The small molecule below binds the protein below.
Small molecule (SMILES): N[C@@H](CCC(=O)O)C(=O)O

Binding-site contacts:
Ligand atom CA contacts residue ZN1 of chain 1.F at 4.2 Å.
Ligand atom CB contacts residue ALA113 of chain 1.A at 3.6 Å (hydrophobic).
Ligand atom CG contacts residue TYR157 of chain 1.A at 3.6 Å (hydrophobic).
Ligand atom OXT contacts residue GLU166 of chain 1.A at 2.8 Å (salt-bridge).
Ligand atom C contacts residue HIS142 of chain 1.A at 3.8 Å.
Ligand atom OXT contacts residue HIS146 of chain 1.A at 3.6 Å.
Ligand atom O contacts residue HIS146 of chain 1.A at 3.6 Å (h-bond).
Ligand atom CA contacts residue GLU143 of chain 1.A at 4.3 Å.
Ligand atom N contacts residue ASN112 of chain 1.A at 3.2 Å (h-bond).
Ligand atom OXT contacts residue HIS142 of chain 1.A at 3.5 Å (h-bond).
Ligand atom OXT contacts residue TYR157 of chain 1.A at 3.2 Å (h-bond).
Ligand atom C contacts residue TYR157 of chain 1.A at 4.1 Å (hydrophobic).
Ligand atom CA contacts residue ASN112 of chain 1.A at 4.0 Å.
Ligand atom CB contacts residue ASN112 of chain 1.A at 4.1 Å.
Ligand atom C contacts residue ZN1 of chain 1.F at 2.7 Å.
Ligand atom CA contacts residue PHQ1 of chain 1.G at 2.5 Å.
Ligand atom N contacts residue GLU143 of chain 1.A at 3.7 Å.
Ligand atom CG contacts residue HIS231 of chain 1.A at 4.3 Å.
Ligand atom C contacts residue HIS231 of chain 1.A at 3.7 Å.
Ligand atom C contacts residue ALA113 of chain 1.A at 4.3 Å (hydrophobic).
Ligand atom C contacts residue GLU166 of chain 1.A at 3.9 Å.
Ligand atom O contacts residue ZN1 of chain 1.F at 2.7 Å.
Ligand atom CA contacts residue HIS231 of chain 1.A at 3.9 Å.
Ligand atom OXT contacts residue HIS231 of chain 1.A at 2.8 Å (h-bond).
Ligand atom C contacts residue GLU143 of chain 1.A at 3.7 Å.
Ligand atom OE1 contacts residue PHE114 of chain 1.A at 3.9 Å.
Ligand atom O contacts residue PHQ1 of chain 1.G at 3.6 Å.
Ligand atom CB contacts residue PHQ1 of chain 1.G at 3.6 Å.
Ligand atom O contacts residue ALA113 of chain 1.A at 3.9 Å.
Ligand atom OXT contacts residue ZN1 of chain 1.F at 2.0 Å.
Ligand atom N contacts residue ALA113 of chain 1.A at 2.8 Å (h-bond).
Ligand atom CD contacts residue TYR157 of chain 1.A at 4.3 Å (hydrophobic).
Ligand atom O contacts residue HIS142 of chain 1.A at 3.4 Å (h-bond).
Ligand atom N contacts residue PHQ1 of chain 1.G at 1.3 Å.
Ligand atom C contacts residue HIS146 of chain 1.A at 3.9 Å.
Ligand atom OXT contacts residue PHQ1 of chain 1.G at 4.0 Å.
Ligand atom C contacts residue PHQ1 of chain 1.G at 3.2 Å.
Ligand atom O contacts residue GLU143 of chain 1.A at 2.6 Å (salt-bridge).
Ligand atom CA contacts residue ALA113 of chain 1.A at 3.6 Å (hydrophobic).
Ligand atom CB contacts residue PHE114 of chain 1.A at 4.1 Å (hydrophobic).

Sequence of chain 1.A:
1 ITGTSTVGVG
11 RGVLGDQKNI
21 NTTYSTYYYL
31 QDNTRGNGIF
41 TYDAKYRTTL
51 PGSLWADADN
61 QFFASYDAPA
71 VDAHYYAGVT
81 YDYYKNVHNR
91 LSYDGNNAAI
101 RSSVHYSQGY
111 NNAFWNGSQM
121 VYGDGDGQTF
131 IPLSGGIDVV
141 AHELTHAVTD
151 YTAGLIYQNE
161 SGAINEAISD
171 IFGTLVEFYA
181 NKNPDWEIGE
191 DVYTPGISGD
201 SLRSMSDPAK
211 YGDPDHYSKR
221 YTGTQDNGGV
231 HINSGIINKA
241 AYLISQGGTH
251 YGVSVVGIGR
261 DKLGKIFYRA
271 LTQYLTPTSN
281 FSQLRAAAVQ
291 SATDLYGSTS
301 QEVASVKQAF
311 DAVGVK